Sequence of chain 60.C:
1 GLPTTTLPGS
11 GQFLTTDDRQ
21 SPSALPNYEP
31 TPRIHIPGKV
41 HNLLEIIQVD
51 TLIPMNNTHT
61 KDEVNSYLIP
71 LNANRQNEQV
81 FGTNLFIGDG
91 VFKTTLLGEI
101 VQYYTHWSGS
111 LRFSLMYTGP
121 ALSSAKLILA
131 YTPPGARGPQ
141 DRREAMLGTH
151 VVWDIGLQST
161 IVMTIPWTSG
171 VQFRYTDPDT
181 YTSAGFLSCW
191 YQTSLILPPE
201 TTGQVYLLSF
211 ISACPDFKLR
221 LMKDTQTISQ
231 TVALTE

Sequence of chain 56.C:
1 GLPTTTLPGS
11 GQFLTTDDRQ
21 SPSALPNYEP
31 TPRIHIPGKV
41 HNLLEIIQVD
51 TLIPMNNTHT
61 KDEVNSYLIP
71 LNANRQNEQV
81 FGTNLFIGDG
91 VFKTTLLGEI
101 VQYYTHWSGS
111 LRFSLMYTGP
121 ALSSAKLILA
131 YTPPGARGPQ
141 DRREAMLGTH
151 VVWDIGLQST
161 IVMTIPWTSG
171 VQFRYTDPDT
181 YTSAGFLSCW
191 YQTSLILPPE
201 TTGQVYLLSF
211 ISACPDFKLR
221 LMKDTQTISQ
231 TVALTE

Sequence of chain 60.A:
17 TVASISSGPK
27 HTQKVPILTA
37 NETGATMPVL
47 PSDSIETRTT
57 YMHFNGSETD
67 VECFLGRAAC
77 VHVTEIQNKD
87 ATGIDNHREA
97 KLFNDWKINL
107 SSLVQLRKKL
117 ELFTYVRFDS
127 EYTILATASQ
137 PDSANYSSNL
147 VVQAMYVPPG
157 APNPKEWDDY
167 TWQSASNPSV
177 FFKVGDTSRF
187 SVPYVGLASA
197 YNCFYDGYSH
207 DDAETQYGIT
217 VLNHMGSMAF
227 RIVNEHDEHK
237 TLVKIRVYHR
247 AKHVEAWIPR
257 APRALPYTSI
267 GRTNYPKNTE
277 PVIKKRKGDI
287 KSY

Binding-site contacts:
Ligand atom C4A contacts residue VAL176 of chain 60.A at 3.9 Å (hydrophobic).
Ligand atom O1 contacts residue LEU106 of chain 60.A at 3.7 Å.
Ligand atom O1A contacts residue MET224 of chain 60.A at 3.9 Å.
Ligand atom CL1 contacts residue VAL188 of chain 60.A at 3.7 Å.
Ligand atom C5B contacts residue MET224 of chain 60.A at 3.8 Å (hydrophobic).
Ligand atom C4B contacts residue TYR152 of chain 60.A at 3.7 Å (hydrophobic).
Ligand atom C2C contacts residue MET221 of chain 60.A at 3.3 Å (hydrophobic).
Ligand atom CL1 contacts residue LEU25 of chain 60.C at 3.5 Å.
Ligand atom C31 contacts residue ASN219 of chain 60.A at 3.7 Å.
Ligand atom CL2 contacts residue TYR128 of chain 60.A at 3.4 Å.
Ligand atom C4C contacts residue VAL191 of chain 60.A at 3.7 Å (hydrophobic).
Ligand atom C3C contacts residue TYR128 of chain 60.A at 3.8 Å (hydrophobic).
Ligand atom C5A contacts residue VAL176 of chain 60.A at 3.8 Å (hydrophobic).
Ligand atom C5C contacts residue TYR152 of chain 60.A at 3.8 Å (hydrophobic).
Ligand atom CL2 contacts residue MET224 of chain 60.A at 3.2 Å.
Ligand atom C3B contacts residue TYR152 of chain 60.A at 3.9 Å (hydrophobic).
Ligand atom C31 contacts residue TYR197 of chain 60.A at 3.6 Å (hydrophobic).
Ligand atom C1C contacts residue TYR128 of chain 60.A at 3.6 Å (hydrophobic).
Ligand atom C4B contacts residue PHE186 of chain 60.A at 3.6 Å (hydrophobic).
Ligand atom C3C contacts residue ILE104 of chain 60.A at 3.6 Å (hydrophobic).
Ligand atom CL2 contacts residue ILE104 of chain 60.A at 3.4 Å.
Ligand atom C5 contacts residue MET221 of chain 60.A at 3.9 Å (hydrophobic).
Ligand atom C5 contacts residue LEU106 of chain 60.A at 3.7 Å (hydrophobic).
Ligand atom C2A contacts residue PHE186 of chain 60.A at 3.6 Å (hydrophobic).
Ligand atom O1B contacts residue VAL188 of chain 60.A at 3.8 Å.
Ligand atom C2C contacts residue ILE104 of chain 60.A at 3.9 Å (hydrophobic).
Ligand atom C5B contacts residue PHE186 of chain 60.A at 3.8 Å (hydrophobic).
Ligand atom O1A contacts residue PHE186 of chain 60.A at 3.4 Å.
Ligand atom N3A contacts residue PRO174 of chain 60.A at 3.3 Å (h-bond).
Ligand atom C4A contacts residue SER175 of chain 60.A at 3.6 Å.
Ligand atom C4A contacts residue ALA150 of chain 60.A at 3.9 Å (hydrophobic).
Ligand atom C3B contacts residue ALA24 of chain 60.C at 4.0 Å (hydrophobic).
Ligand atom C1C contacts residue LEU106 of chain 60.A at 3.9 Å (hydrophobic).
Ligand atom C5A contacts residue ALA150 of chain 60.A at 3.4 Å (hydrophobic).
Ligand atom N2 contacts residue ASN219 of chain 60.A at 3.5 Å (h-bond).
Ligand atom C4 contacts residue TYR197 of chain 60.A at 3.6 Å (hydrophobic).
Ligand atom C4A contacts residue PRO174 of chain 60.A at 3.2 Å (hydrophobic).
Ligand atom N3A contacts residue ALA24 of chain 60.C at 3.8 Å.
Ligand atom O1 contacts residue MET221 of chain 60.A at 3.4 Å (h-bond).
Ligand atom N2 contacts residue MET221 of chain 60.A at 3.9 Å.

The small molecule below binds the protein below.
Small molecule (SMILES): Cc1cc(CCCCCOc2c(Cl)cc(C3=NCCO3)cc2Cl)on1